A protein and the small-molecule ligand that binds it are described below.
Small molecule (SMILES): CC(=O)N(C)[C@H](C(=O)N1C[C@H](C)C[C@H]1C(=O)N(C)[C@@H]1C(=O)N[C@@H](CC(C)C)C(=O)N2C[C@H](C)C[C@H]2C(=O)N[C@@H](CC(C)C)C(=O)N(C)[C@@H](C(C)C)C(=O)N2CCC[C@H]2C(=O)N(C)[C@H](CC(C)C)C(=O)NCC(=O)O[C@@H]1C)C(C)C

Sequence of chain 1.A:
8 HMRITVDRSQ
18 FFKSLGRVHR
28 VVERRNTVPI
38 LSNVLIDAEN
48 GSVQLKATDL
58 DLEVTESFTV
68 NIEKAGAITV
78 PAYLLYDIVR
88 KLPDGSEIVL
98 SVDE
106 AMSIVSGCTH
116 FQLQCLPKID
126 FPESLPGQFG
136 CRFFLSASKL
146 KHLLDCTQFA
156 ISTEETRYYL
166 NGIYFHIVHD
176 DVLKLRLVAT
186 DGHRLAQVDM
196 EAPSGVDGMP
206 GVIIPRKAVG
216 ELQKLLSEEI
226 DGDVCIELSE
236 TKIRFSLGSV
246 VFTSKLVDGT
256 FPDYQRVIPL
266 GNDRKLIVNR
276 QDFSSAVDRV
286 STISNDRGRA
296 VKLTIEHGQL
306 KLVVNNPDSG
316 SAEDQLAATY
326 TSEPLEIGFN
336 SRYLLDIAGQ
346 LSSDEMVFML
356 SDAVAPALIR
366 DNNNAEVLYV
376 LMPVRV

Binding-site contacts:
Ligand atom O contacts residue MET377 of chain 1.A at 3.6 Å.
Ligand atom CG1 contacts residue HIS188 of chain 1.A at 3.6 Å.
Ligand atom O contacts residue PRO257 of chain 1.A at 3.6 Å.
Ligand atom CD2 contacts residue MET377 of chain 1.A at 3.8 Å (hydrophobic).
Ligand atom O contacts residue MET377 of chain 1.A at 3.4 Å.
Ligand atom CD contacts residue PRO378 of chain 1.A at 3.4 Å (hydrophobic).
Ligand atom CA contacts residue MET377 of chain 1.A at 3.9 Å (hydrophobic).
Ligand atom N contacts residue MET377 of chain 1.A at 3.9 Å.
Ligand atom CN contacts residue ASP258 of chain 1.A at 3.1 Å.
Ligand atom O contacts residue ARG380 of chain 1.A at 2.9 Å (salt-bridge).
Ligand atom CD1 contacts residue ARG189 of chain 1.A at 3.9 Å.
Ligand atom CG contacts residue PRO378 of chain 1.A at 3.3 Å (hydrophobic).
Ligand atom O contacts residue ASP258 of chain 1.A at 3.1 Å (salt-bridge).
Ligand atom CD1 contacts residue LEU190 of chain 1.A at 4.0 Å (hydrophobic).
Ligand atom CH3 contacts residue ARG380 of chain 1.A at 4.0 Å.
Ligand atom O contacts residue HIS188 of chain 1.A at 3.6 Å.
Ligand atom CD1 contacts residue GLY187 of chain 1.A at 3.8 Å.
Ligand atom CB contacts residue GLY187 of chain 1.A at 3.3 Å.
Ligand atom N contacts residue GLY187 of chain 1.A at 2.7 Å (h-bond).
Ligand atom C contacts residue ARG380 of chain 1.A at 4.0 Å.
Ligand atom C contacts residue MET377 of chain 1.A at 3.8 Å (hydrophobic).
Ligand atom CA contacts residue VAL262 of chain 1.A at 3.8 Å (hydrophobic).
Ligand atom CD1 contacts residue HIS188 of chain 1.A at 3.7 Å.
Ligand atom CG contacts residue VAL262 of chain 1.A at 3.8 Å (hydrophobic).
Ligand atom CD2 contacts residue VAL375 of chain 1.A at 3.7 Å (hydrophobic).
Ligand atom CE contacts residue PRO378 of chain 1.A at 3.6 Å (hydrophobic).
Ligand atom C contacts residue VAL262 of chain 1.A at 3.5 Å (hydrophobic).
Ligand atom C contacts residue GLY187 of chain 1.A at 3.5 Å.
Ligand atom N contacts residue VAL262 of chain 1.A at 3.6 Å.
Ligand atom O contacts residue VAL379 of chain 1.A at 3.5 Å.
Ligand atom CB contacts residue GLY187 of chain 1.A at 3.6 Å.
Ligand atom CG contacts residue HIS188 of chain 1.A at 3.7 Å.
Ligand atom CD2 contacts residue VAL262 of chain 1.A at 3.6 Å (hydrophobic).
Ligand atom O contacts residue VAL262 of chain 1.A at 3.6 Å.
Ligand atom CD1 contacts residue THR185 of chain 1.A at 3.5 Å.
Ligand atom N contacts residue VAL262 of chain 1.A at 3.9 Å.
Ligand atom CA contacts residue GLY187 of chain 1.A at 3.3 Å.
Ligand atom CG contacts residue GLY187 of chain 1.A at 3.5 Å.
Ligand atom CD2 contacts residue HIS188 of chain 1.A at 3.9 Å.
Ligand atom CA contacts residue GLY187 of chain 1.A at 3.7 Å.